Binding-site contacts:
Ligand atom CAK contacts residue THR196 of chain 1.A at 3.1 Å.
Ligand atom CAH contacts residue PRO197 of chain 1.A at 3.5 Å (hydrophobic).
Ligand atom CAH contacts residue PRO198 of chain 1.A at 3.6 Å (hydrophobic).
Ligand atom CAK contacts residue LEU194 of chain 1.A at 3.8 Å (hydrophobic).
Ligand atom NAN contacts residue LEU194 of chain 1.A at 4.3 Å.
Ligand atom CAP contacts residue LEU194 of chain 1.A at 4.0 Å (hydrophobic).
Ligand atom CAI contacts residue PRO198 of chain 1.A at 3.8 Å (hydrophobic).
Ligand atom CAO contacts residue LEU194 of chain 1.A at 4.0 Å (hydrophobic).
Ligand atom CAA contacts residue PHE127 of chain 1.A at 3.6 Å (hydrophobic).
Ligand atom CAF contacts residue PRO198 of chain 1.A at 3.7 Å (hydrophobic).
Ligand atom NAN contacts residue PHE127 of chain 1.A at 4.0 Å.
Ligand atom CAD contacts residue PRO198 of chain 1.A at 4.1 Å (hydrophobic).
Ligand atom NAM contacts residue LEU194 of chain 1.A at 3.8 Å.
Ligand atom OAS contacts residue HIS91 of chain 1.A at 3.4 Å.
Ligand atom CAP contacts residue PHE127 of chain 1.A at 4.3 Å (hydrophobic).
Ligand atom CAB contacts residue PHE127 of chain 1.A at 3.8 Å (hydrophobic).
Ligand atom CAJ contacts residue LEU194 of chain 1.A at 3.9 Å (hydrophobic).
Ligand atom CAA contacts residue VAL131 of chain 1.A at 4.3 Å (hydrophobic).
Ligand atom CAB contacts residue VAL131 of chain 1.A at 4.0 Å (hydrophobic).
Ligand atom CAO contacts residue THR196 of chain 1.A at 4.0 Å.
Ligand atom CAO contacts residue THR195 of chain 1.A at 4.0 Å.
Ligand atom CAI contacts residue LEU194 of chain 1.A at 4.4 Å (hydrophobic).
Ligand atom CAQ contacts residue PRO198 of chain 1.A at 4.1 Å (hydrophobic).
Ligand atom OAT contacts residue THR195 of chain 1.A at 2.9 Å (h-bond).
Ligand atom OAT contacts residue LEU194 of chain 1.A at 3.5 Å.
Ligand atom CAI contacts residue PRO197 of chain 1.A at 4.2 Å (hydrophobic).
Ligand atom OAT contacts residue THR196 of chain 1.A at 3.1 Å (h-bond).
Ligand atom CAK contacts residue PRO197 of chain 1.A at 4.3 Å (hydrophobic).
Ligand atom NAG contacts residue PRO198 of chain 1.A at 3.5 Å.
Ligand atom CAR contacts residue PRO197 of chain 1.A at 4.2 Å (hydrophobic).
Ligand atom CAQ contacts residue PRO197 of chain 1.A at 4.1 Å (hydrophobic).
Ligand atom CAJ contacts residue THR196 of chain 1.A at 4.2 Å.
Ligand atom NAG contacts residue PRO197 of chain 1.A at 3.9 Å.
Ligand atom CAL contacts residue THR196 of chain 1.A at 3.9 Å.
Ligand atom CAL contacts residue LEU194 of chain 1.A at 3.8 Å (hydrophobic).
Ligand atom OAS contacts residue ZN1 of chain 1.B at 3.7 Å.
Ligand atom CAE contacts residue PRO198 of chain 1.A at 3.5 Å (hydrophobic).
Ligand atom CAA contacts residue LEU194 of chain 1.A at 4.2 Å (hydrophobic).
Ligand atom CAP contacts residue GLN89 of chain 1.A at 3.8 Å.
Ligand atom CAP contacts residue VAL118 of chain 1.A at 3.8 Å (hydrophobic).

A small-molecule ligand and the protein it binds are described below.
Small molecule (SMILES): CCn1cc(-c2cc(C(=O)O)n(C)n2)c2ccccc21

Sequence of chain 1.A:
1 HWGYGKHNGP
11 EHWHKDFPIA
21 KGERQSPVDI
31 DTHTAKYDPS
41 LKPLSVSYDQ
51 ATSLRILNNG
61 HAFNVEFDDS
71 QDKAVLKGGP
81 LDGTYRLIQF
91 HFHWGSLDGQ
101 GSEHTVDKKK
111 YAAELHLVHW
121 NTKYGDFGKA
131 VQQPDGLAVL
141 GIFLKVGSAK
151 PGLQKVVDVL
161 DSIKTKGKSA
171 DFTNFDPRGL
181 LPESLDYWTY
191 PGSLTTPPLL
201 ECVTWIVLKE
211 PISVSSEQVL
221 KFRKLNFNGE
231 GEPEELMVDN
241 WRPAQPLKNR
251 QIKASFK